Sequence of chain 1.B:
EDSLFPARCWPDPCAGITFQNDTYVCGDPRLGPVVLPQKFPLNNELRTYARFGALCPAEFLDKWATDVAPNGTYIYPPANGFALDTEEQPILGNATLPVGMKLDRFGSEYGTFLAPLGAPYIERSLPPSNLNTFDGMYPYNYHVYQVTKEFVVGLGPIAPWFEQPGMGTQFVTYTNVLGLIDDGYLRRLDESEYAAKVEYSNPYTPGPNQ

Binding-site contacts:
Ligand atom C8 contacts residue PHE158 of chain 1.B at 3.4 Å (hydrophobic).
Ligand atom O5 contacts residue TYR48 of chain 1.B at 3.8 Å.
Ligand atom O3 contacts residue GLY160 of chain 1.B at 2.9 Å (h-bond).
Ligand atom O2 contacts residue MET161 of chain 1.B at 4.2 Å.
Ligand atom O4 contacts residue PHE158 of chain 1.B at 2.8 Å (h-bond).
Ligand atom C4 contacts residue PHE158 of chain 1.B at 3.8 Å (hydrophobic).
Ligand atom C4 contacts residue ASP159 of chain 1.B at 4.0 Å.
Ligand atom O2 contacts residue ASP159 of chain 1.B at 3.6 Å.
Ligand atom C6 contacts residue PRO53 of chain 1.B at 3.7 Å (hydrophobic).
Ligand atom C7 contacts residue ASN45 of chain 1.B at 3.5 Å.
Ligand atom C2 contacts residue GLY160 of chain 1.B at 4.0 Å.
Ligand atom C2 contacts residue ASN45 of chain 1.B at 2.5 Å.
Ligand atom O5 contacts residue ASN45 of chain 1.B at 2.3 Å (h-bond).
Ligand atom O3 contacts residue PHE158 of chain 1.B at 3.5 Å (h-bond).
Ligand atom O7 contacts residue ASN45 of chain 1.B at 3.6 Å (h-bond).
Ligand atom C6 contacts residue TYR48 of chain 1.B at 3.4 Å (hydrophobic).
Ligand atom C5 contacts residue TYR48 of chain 1.B at 4.2 Å (hydrophobic).
Ligand atom C1 contacts residue THR47 of chain 1.B at 4.2 Å.
Ligand atom O6 contacts residue TYR48 of chain 1.B at 4.4 Å.
Ligand atom O4 contacts residue ASP159 of chain 1.B at 4.0 Å.
Ligand atom C1 contacts residue ASN45 of chain 1.B at 1.4 Å.
Ligand atom C8 contacts residue THR157 of chain 1.B at 3.3 Å.
Ligand atom C1 contacts residue TYR48 of chain 1.B at 4.4 Å (hydrophobic).
Ligand atom C3 contacts residue ASN45 of chain 1.B at 3.8 Å.
Ligand atom C3 contacts residue GLY160 of chain 1.B at 3.7 Å.
Ligand atom C4 contacts residue GLY160 of chain 1.B at 4.1 Å.
Ligand atom O3 contacts residue ASP159 of chain 1.B at 3.7 Å.
Ligand atom C1 contacts residue TYR48 of chain 1.B at 4.3 Å (hydrophobic).
Ligand atom O2 contacts residue GLY160 of chain 1.B at 3.0 Å (h-bond).
Ligand atom O5 contacts residue TYR48 of chain 1.B at 3.6 Å.
Ligand atom C6 contacts residue TYR48 of chain 1.B at 4.0 Å (hydrophobic).
Ligand atom C3 contacts residue PHE158 of chain 1.B at 4.2 Å (hydrophobic).
Ligand atom C5 contacts residue ASN45 of chain 1.B at 3.6 Å.
Ligand atom C5 contacts residue TYR48 of chain 1.B at 3.9 Å (hydrophobic).
Ligand atom C4 contacts residue ASN45 of chain 1.B at 4.2 Å.
Ligand atom N2 contacts residue ASN45 of chain 1.B at 2.9 Å (h-bond).
Ligand atom C3 contacts residue ASP159 of chain 1.B at 4.5 Å.

This protein binds this small molecule.
Small molecule (SMILES): CC(=O)N[C@H]1[C@H](O[C@H]2[C@H](O)[C@@H](NC(C)=O)CO[C@@H]2CO[C@@H]2O[C@@H](C)[C@@H](O)[C@@H](O)[C@@H]2O)O[C@H](CO)[C@@H](O[C@@H]2O[C@H](CO[C@H]3O[C@H](CO)[C@@H](O)[C@H](O)[C@@H]3O)[C@@H](O)[C@H](O)[C@@H]2O)[C@@H]1O